Binding-site contacts:
Ligand atom C9 contacts residue PHE291 of chain 1.A at 4.2 Å (hydrophobic).
Ligand atom C4 contacts residue ILE283 of chain 1.A at 3.7 Å (hydrophobic).
Ligand atom C11 contacts residue THR223 of chain 1.A at 4.4 Å.
Ligand atom O2 contacts residue PHE291 of chain 1.A at 3.9 Å.
Ligand atom C12 contacts residue LEU224 of chain 1.A at 3.6 Å (hydrophobic).
Ligand atom O5 contacts residue ILE283 of chain 1.A at 3.5 Å.
Ligand atom C3 contacts residue PHE291 of chain 1.A at 3.7 Å (hydrophobic).
Ligand atom C8 contacts residue PHE280 of chain 1.A at 3.5 Å (hydrophobic).
Ligand atom C1 contacts residue PHE291 of chain 1.A at 3.6 Å (hydrophobic).
Ligand atom C4 contacts residue VAL248 of chain 1.A at 3.9 Å (hydrophobic).
Ligand atom C3 contacts residue VAL248 of chain 1.A at 3.9 Å (hydrophobic).
Ligand atom C6 contacts residue PHE291 of chain 1.A at 3.5 Å (hydrophobic).
Ligand atom C13 contacts residue PHE291 of chain 1.A at 3.8 Å (hydrophobic).
Ligand atom C7 contacts residue PRO282 of chain 1.A at 4.4 Å (hydrophobic).
Ligand atom O5 contacts residue PRO282 of chain 1.A at 4.4 Å.
Ligand atom C8 contacts residue PHE291 of chain 1.A at 4.3 Å (hydrophobic).
Ligand atom C8 contacts residue LEU13 of chain 1.A at 4.3 Å (hydrophobic).
Ligand atom C7 contacts residue PHE291 of chain 1.A at 3.6 Å (hydrophobic).
Ligand atom C12 contacts residue THR223 of chain 1.A at 3.6 Å.
Ligand atom C7 contacts residue PHE280 of chain 1.A at 3.6 Å (hydrophobic).
Ligand atom N10 contacts residue PHE280 of chain 1.A at 4.1 Å.
Ligand atom C8 contacts residue ASP15 of chain 1.A at 4.5 Å.
Ligand atom N10 contacts residue ASP15 of chain 1.A at 2.9 Å (salt-bridge).
Ligand atom C11 contacts residue ASP15 of chain 1.A at 3.3 Å.
Ligand atom O5 contacts residue PHE291 of chain 1.A at 3.4 Å.
Ligand atom C12 contacts residue ASP15 of chain 1.A at 4.1 Å.
Ligand atom C9 contacts residue ASP15 of chain 1.A at 4.1 Å.
Ligand atom C4 contacts residue PHE291 of chain 1.A at 4.1 Å (hydrophobic).

The protein below binds the small molecule below.
Small molecule (SMILES): c1cc(CNc2ccc3c(c2)OCCO3)ccn1

Sequence of chain 1.A:
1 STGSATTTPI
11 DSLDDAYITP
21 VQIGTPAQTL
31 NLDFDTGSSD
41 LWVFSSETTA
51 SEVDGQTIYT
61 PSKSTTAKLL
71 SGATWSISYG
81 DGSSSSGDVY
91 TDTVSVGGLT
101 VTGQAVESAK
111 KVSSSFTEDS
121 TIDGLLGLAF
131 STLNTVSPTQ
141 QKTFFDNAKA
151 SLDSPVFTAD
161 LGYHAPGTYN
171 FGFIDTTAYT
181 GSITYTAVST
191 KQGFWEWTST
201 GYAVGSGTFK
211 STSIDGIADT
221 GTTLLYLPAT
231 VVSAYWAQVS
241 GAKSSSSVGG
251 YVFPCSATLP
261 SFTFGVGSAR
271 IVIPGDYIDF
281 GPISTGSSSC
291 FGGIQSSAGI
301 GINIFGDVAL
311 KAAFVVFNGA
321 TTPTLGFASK